This protein binds this small molecule.
Small molecule (SMILES): O=c1ccn(Cc2ccccc2)nc1-c1ccnn1-c1ccccc1

Sequence of chain 1.C:
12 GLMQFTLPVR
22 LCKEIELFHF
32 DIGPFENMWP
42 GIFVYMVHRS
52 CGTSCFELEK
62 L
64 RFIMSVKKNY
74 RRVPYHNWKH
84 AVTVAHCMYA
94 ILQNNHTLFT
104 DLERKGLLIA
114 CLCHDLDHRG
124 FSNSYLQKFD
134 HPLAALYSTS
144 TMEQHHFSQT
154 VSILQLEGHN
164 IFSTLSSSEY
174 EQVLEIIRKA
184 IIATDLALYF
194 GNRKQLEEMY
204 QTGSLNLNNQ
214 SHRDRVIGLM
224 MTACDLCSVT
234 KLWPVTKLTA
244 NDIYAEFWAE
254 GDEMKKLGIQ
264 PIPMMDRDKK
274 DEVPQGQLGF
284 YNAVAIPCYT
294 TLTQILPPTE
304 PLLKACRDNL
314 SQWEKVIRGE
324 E

Binding-site contacts:
Ligand atom C10 contacts residue PHE283 of chain 1.C at 3.5 Å (hydrophobic).
Ligand atom C11 contacts residue VAL232 of chain 1.C at 4.1 Å (hydrophobic).
Ligand atom C9 contacts residue ILE246 of chain 1.C at 4.0 Å (hydrophobic).
Ligand atom C24 contacts residue LEU189 of chain 1.C at 3.6 Å (hydrophobic).
Ligand atom C9 contacts residue PHE283 of chain 1.C at 3.6 Å (hydrophobic).
Ligand atom N4 contacts residue PHE250 of chain 1.C at 4.1 Å.
Ligand atom N3 contacts residue LEU229 of chain 1.C at 4.0 Å.
Ligand atom C15 contacts residue LEU189 of chain 1.C at 3.9 Å (hydrophobic).
Ligand atom C11 contacts residue SER231 of chain 1.C at 3.3 Å.
Ligand atom C8 contacts residue PHE283 of chain 1.C at 3.8 Å (hydrophobic).
Ligand atom C1 contacts residue PHE283 of chain 1.C at 3.5 Å (hydrophobic).
Ligand atom C8 contacts residue PHE250 of chain 1.C at 3.9 Å (hydrophobic).
Ligand atom C7 contacts residue PHE283 of chain 1.C at 3.9 Å (hydrophobic).
Ligand atom N6 contacts residue LEU229 of chain 1.C at 3.7 Å.
Ligand atom C2 contacts residue PHE283 of chain 1.C at 3.6 Å (hydrophobic).
Ligand atom C16 contacts residue ILE246 of chain 1.C at 4.1 Å (hydrophobic).
Ligand atom C11 contacts residue ILE246 of chain 1.C at 3.9 Å (hydrophobic).
Ligand atom C17 contacts residue LEU229 of chain 1.C at 3.8 Å (hydrophobic).
Ligand atom N5 contacts residue PHE250 of chain 1.C at 3.9 Å.
Ligand atom C14 contacts residue MET267 of chain 1.C at 3.8 Å (hydrophobic).
Ligand atom C21 contacts residue PHE250 of chain 1.C at 3.8 Å (hydrophobic).
Ligand atom C25 contacts residue HIS79 of chain 1.C at 4.0 Å.
Ligand atom C16 contacts residue PHE250 of chain 1.C at 3.8 Å (hydrophobic).
Ligand atom C18 contacts residue LEU189 of chain 1.C at 4.1 Å (hydrophobic).
Ligand atom O13 contacts residue PHE283 of chain 1.C at 4.1 Å.
Ligand atom C21 contacts residue HIS79 of chain 1.C at 3.7 Å.
Ligand atom C11 contacts residue LEU229 of chain 1.C at 4.0 Å (hydrophobic).
Ligand atom N6 contacts residue TYR78 of chain 1.C at 3.7 Å.
Ligand atom N5 contacts residue PHE283 of chain 1.C at 3.3 Å.
Ligand atom C22 contacts residue LEU189 of chain 1.C at 3.9 Å (hydrophobic).
Ligand atom N4 contacts residue PHE283 of chain 1.C at 3.2 Å.
Ligand atom C10 contacts residue PHE250 of chain 1.C at 3.9 Å (hydrophobic).
Ligand atom C9 contacts residue VAL232 of chain 1.C at 3.9 Å (hydrophobic).
Ligand atom C10 contacts residue MET267 of chain 1.C at 3.5 Å (hydrophobic).
Ligand atom C23 contacts residue LEU189 of chain 1.C at 3.5 Å (hydrophobic).
Ligand atom O13 contacts residue GLN280 of chain 1.C at 3.1 Å (h-bond).
Ligand atom C7 contacts residue GLN280 of chain 1.C at 3.6 Å.
Ligand atom C8 contacts residue GLN280 of chain 1.C at 3.2 Å.
Ligand atom C19 contacts residue LEU189 of chain 1.C at 3.7 Å (hydrophobic).
Ligand atom C14 contacts residue PHE283 of chain 1.C at 3.6 Å (hydrophobic).